Sequence of chain 1.D:
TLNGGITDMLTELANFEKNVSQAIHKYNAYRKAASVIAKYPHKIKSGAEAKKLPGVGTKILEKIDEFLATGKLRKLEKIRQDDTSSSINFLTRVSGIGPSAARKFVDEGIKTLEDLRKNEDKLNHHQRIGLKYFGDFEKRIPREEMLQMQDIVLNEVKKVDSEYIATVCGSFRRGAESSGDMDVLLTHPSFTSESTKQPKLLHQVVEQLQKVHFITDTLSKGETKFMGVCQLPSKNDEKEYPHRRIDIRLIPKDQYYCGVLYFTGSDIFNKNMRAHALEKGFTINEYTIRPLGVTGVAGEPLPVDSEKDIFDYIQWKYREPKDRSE

Binding-site contacts:
Ligand atom C4' contacts residue GLY64 of chain 1.D at 3.3 Å.
Ligand atom OP1 contacts residue PRO63 of chain 1.D at 3.7 Å.
Ligand atom N7 contacts residue LYS35 of chain 1.D at 3.9 Å.
Ligand atom O3' contacts residue ILE69 of chain 1.D at 3.6 Å.
Ligand atom OP1 contacts residue NA1 of chain 1.G at 2.7 Å (h-bond).
Ligand atom OP2 contacts residue GLY66 of chain 1.D at 3.9 Å.
Ligand atom OP3 contacts residue LYS35 of chain 1.D at 2.9 Å (salt-bridge).
Ligand atom P contacts residue GLY64 of chain 1.D at 3.9 Å.
Ligand atom OP1 contacts residue THR67 of chain 1.D at 3.7 Å.
Ligand atom O3' contacts residue GLY64 of chain 1.D at 3.5 Å.
Ligand atom OP2 contacts residue NA1 of chain 1.G at 3.9 Å.
Ligand atom OP1 contacts residue LYS68 of chain 1.D at 3.6 Å.
Ligand atom P contacts residue LYS68 of chain 1.D at 3.9 Å.
Ligand atom P contacts residue ILE69 of chain 1.D at 3.9 Å.
Ligand atom P contacts residue NA1 of chain 1.G at 3.7 Å.
Ligand atom P contacts residue LYS35 of chain 1.D at 3.8 Å.
Ligand atom OP1 contacts residue LEU62 of chain 1.D at 3.6 Å.
Ligand atom N3 contacts residue ALA38 of chain 1.D at 3.5 Å.
Ligand atom OP1 contacts residue LYS68 of chain 1.D at 3.0 Å (salt-bridge).
Ligand atom OP1 contacts residue VAL65 of chain 1.D at 3.5 Å (h-bond).
Ligand atom OP2 contacts residue VAL65 of chain 1.D at 3.7 Å.
Ligand atom OP2 contacts residue LYS35 of chain 1.D at 3.8 Å.
Ligand atom O4' contacts residue ALA38 of chain 1.D at 3.7 Å.
Ligand atom C3' contacts residue GLY66 of chain 1.D at 3.8 Å.
Ligand atom OP2 contacts residue LYS68 of chain 1.D at 3.2 Å (salt-bridge).
Ligand atom C8 contacts residue LYS35 of chain 1.D at 3.9 Å.
Ligand atom OP2 contacts residue LYS68 of chain 1.D at 2.9 Å (salt-bridge).
Ligand atom P contacts residue VAL65 of chain 1.D at 3.9 Å.
Ligand atom P contacts residue LYS68 of chain 1.D at 3.4 Å.
Ligand atom OP1 contacts residue GLY64 of chain 1.D at 2.9 Å (h-bond).
Ligand atom N1 contacts residue HIS34 of chain 1.D at 4.0 Å.
Ligand atom C5' contacts residue TYR39 of chain 1.D at 3.4 Å (hydrophobic).
Ligand atom OP1 contacts residue GLY66 of chain 1.D at 2.8 Å (h-bond).
Ligand atom O3' contacts residue VAL65 of chain 1.D at 3.8 Å.
Ligand atom OP1 contacts residue ILE69 of chain 1.D at 3.0 Å (h-bond).
Ligand atom P contacts residue GLY66 of chain 1.D at 3.6 Å.
Ligand atom C5' contacts residue GLY64 of chain 1.D at 3.3 Å.
Ligand atom OP2 contacts residue THR67 of chain 1.D at 3.7 Å.
Ligand atom O5' contacts residue GLY66 of chain 1.D at 3.5 Å.
Ligand atom C5' contacts residue GLY66 of chain 1.D at 3.5 Å.

A small-molecule ligand and the protein it binds are described below.
Small molecule (SMILES): Cc1cn([C@H]2C[C@H](O[P](=O)(O)OC[C@H]3O[C@@H](n4ccc(N)nc4=O)C[C@@H]3O[P](=O)(O)OC[C@H]3O[C@@H](n4cnc5c(=O)nc(N)[nH]c54)C[C@@H]3O[P](=O)(O)OC[C@H]3O[C@@H](n4cnc5c(=O)nc(N)[nH]c54)C[C@@H]3O)[C@@H](CO[P](=O)(O)O[C@H]3C[C@H](n4cnc5c(=O)nc(N)[nH]c54)O[C@@H]3COP(=O)(O)O)O2)c(=O)[nH]c1=O